A protein and the small-molecule ligand that binds it are described below.
Small molecule (SMILES): CCCCCCCCCCC[C@@H](C[C@H](O)[C@H](CCCCCC)C(=O)O)OC(=O)[C@H](CC(C)C)NC=O

Binding-site contacts:
Ligand atom C21 contacts residue ALA188 of chain 1.B at 3.7 Å (hydrophobic).
Ligand atom O2' contacts residue SER130 of chain 1.B at 1.8 Å.
Ligand atom C3' contacts residue HIS363 of chain 1.B at 3.5 Å.
Ligand atom C29 contacts residue ILE367 of chain 1.B at 3.3 Å (hydrophobic).
Ligand atom C24 contacts residue PHE31 of chain 1.B at 3.7 Å (hydrophobic).
Ligand atom O6' contacts residue TYR43 of chain 1.B at 3.5 Å (h-bond).
Ligand atom C28 contacts residue GLY30 of chain 1.B at 3.5 Å.
Ligand atom C16 contacts residue VAL369 of chain 1.B at 3.7 Å (hydrophobic).
Ligand atom O1' contacts residue MET131 of chain 1.B at 2.9 Å (h-bond).
Ligand atom C13 contacts residue PHE299 of chain 1.B at 3.6 Å (hydrophobic).
Ligand atom C29 contacts residue TYR46 of chain 1.B at 3.5 Å (hydrophobic).
Ligand atom O1' contacts residue GLY30 of chain 1.B at 3.6 Å.
Ligand atom C12 contacts residue PHE299 of chain 1.B at 3.5 Å (hydrophobic).
Ligand atom C26 contacts residue PHE31 of chain 1.B at 3.1 Å (hydrophobic).
Ligand atom C16 contacts residue PHE371 of chain 1.B at 3.8 Å (hydrophobic).
Ligand atom O3' contacts residue HIS363 of chain 1.B at 3.0 Å (h-bond).
Ligand atom C7' contacts residue LEU32 of chain 1.B at 3.6 Å (hydrophobic).
Ligand atom O1' contacts residue PHE31 of chain 1.B at 3.0 Å (h-bond).
Ligand atom C27 contacts residue TYR46 of chain 1.B at 3.7 Å (hydrophobic).
Ligand atom C1' contacts residue MET131 of chain 1.B at 3.4 Å (hydrophobic).
Ligand atom C28 contacts residue PHE31 of chain 1.B at 3.1 Å (hydrophobic).
Ligand atom C17 contacts residue VAL323 of chain 1.B at 3.8 Å (hydrophobic).
Ligand atom C29 contacts residue HIS129 of chain 1.B at 3.0 Å.
Ligand atom O4' contacts residue LEU32 of chain 1.B at 3.8 Å.
Ligand atom C28 contacts residue TYR46 of chain 1.B at 2.8 Å (hydrophobic).
Ligand atom O2' contacts residue HIS363 of chain 1.B at 3.2 Å.
Ligand atom C1' contacts residue SER130 of chain 1.B at 2.6 Å.
Ligand atom C11 contacts residue LEU301 of chain 1.B at 3.8 Å (hydrophobic).
Ligand atom C19 contacts residue VAL323 of chain 1.B at 3.8 Å (hydrophobic).
Ligand atom C27 contacts residue PHE31 of chain 1.B at 3.5 Å (hydrophobic).
Ligand atom C16 contacts residue STE1 of chain 1.N at 3.5 Å.
Ligand atom O5' contacts residue HIS363 of chain 1.B at 3.7 Å.
Ligand atom O1' contacts residue SER130 of chain 1.B at 2.8 Å.
Ligand atom C22 contacts residue PHE31 of chain 1.B at 3.8 Å (hydrophobic).
Ligand atom C14 contacts residue PHE299 of chain 1.B at 3.6 Å (hydrophobic).
Ligand atom C9' contacts residue LEU301 of chain 1.B at 3.8 Å (hydrophobic).
Ligand atom C11 contacts residue PHE299 of chain 1.B at 3.8 Å (hydrophobic).
Ligand atom O3' contacts residue SER130 of chain 1.B at 3.6 Å.
Ligand atom O5' contacts residue VAL364 of chain 1.B at 3.7 Å.
Ligand atom O2' contacts residue MET131 of chain 1.B at 3.2 Å (h-bond).

Sequence of chain 1.B:
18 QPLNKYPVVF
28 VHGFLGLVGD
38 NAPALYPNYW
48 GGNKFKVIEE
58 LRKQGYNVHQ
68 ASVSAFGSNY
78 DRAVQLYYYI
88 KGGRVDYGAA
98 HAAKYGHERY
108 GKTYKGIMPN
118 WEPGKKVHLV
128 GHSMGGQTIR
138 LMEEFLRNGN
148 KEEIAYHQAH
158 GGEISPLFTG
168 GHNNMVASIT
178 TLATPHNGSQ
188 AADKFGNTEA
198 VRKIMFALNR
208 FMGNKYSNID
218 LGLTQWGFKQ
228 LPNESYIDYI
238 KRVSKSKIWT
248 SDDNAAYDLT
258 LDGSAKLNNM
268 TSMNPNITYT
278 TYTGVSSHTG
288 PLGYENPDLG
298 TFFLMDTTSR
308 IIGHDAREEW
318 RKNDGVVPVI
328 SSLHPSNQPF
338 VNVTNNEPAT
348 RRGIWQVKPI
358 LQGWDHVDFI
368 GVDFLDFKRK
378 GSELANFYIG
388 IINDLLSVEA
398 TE